The protein below binds the small molecule below.
Small molecule (SMILES): CSCC[C@H](NC(=O)[C@H](CC(C)C)NC(=O)[C@H](CCCCN(C)C)NC(=O)[C@H](CCC/C=N/C(C)=O)NC(=O)[C@H](CC1=NC=NC1)NC(=O)[C@H](CCCN=C(N)N)NC(=O)[C@@H](N)CO)C(=O)N[C@H](C=O)Cc1ccccc1

Binding-site contacts:
Ligand atom CH1 contacts residue TYR19 of chain 1.B at 3.3 Å (hydrophobic).
Ligand atom NZ contacts residue ASP38 of chain 1.B at 2.9 Å (salt-bridge).
Ligand atom CD2 contacts residue TRP12 of chain 1.B at 3.9 Å (hydrophobic).
Ligand atom CG contacts residue TYR40 of chain 1.B at 4.0 Å (hydrophobic).
Ligand atom CH3 contacts residue ILE104 of chain 1.B at 4.0 Å (hydrophobic).
Ligand atom CG contacts residue ASP38 of chain 1.B at 3.5 Å.
Ligand atom CH3 contacts residue TYR17 of chain 1.B at 3.6 Å (hydrophobic).
Ligand atom CH2 contacts residue TRP12 of chain 1.B at 3.5 Å (hydrophobic).
Ligand atom OH contacts residue PHE70 of chain 1.B at 3.5 Å.
Ligand atom NE contacts residue GLU68 of chain 1.B at 3.6 Å.
Ligand atom CH1 contacts residue PHE36 of chain 1.B at 3.8 Å (hydrophobic).
Ligand atom CB contacts residue SER14 of chain 1.B at 3.8 Å.
Ligand atom CB contacts residue MET101 of chain 1.B at 3.5 Å (hydrophobic).
Ligand atom CD contacts residue ASP38 of chain 1.B at 3.2 Å.
Ligand atom CH contacts residue PHE70 of chain 1.B at 4.0 Å (hydrophobic).
Ligand atom OG contacts residue MET101 of chain 1.B at 3.4 Å.
Ligand atom CD2 contacts residue SER14 of chain 1.B at 3.9 Å.
Ligand atom CE contacts residue ASP38 of chain 1.B at 3.1 Å.
Ligand atom NZ contacts residue TYR19 of chain 1.B at 3.7 Å.
Ligand atom NH2 contacts residue TYR19 of chain 1.B at 4.0 Å.
Ligand atom CB contacts residue ASP38 of chain 1.B at 3.9 Å.
Ligand atom CA contacts residue TRP12 of chain 1.B at 3.5 Å (hydrophobic).
Ligand atom CD2 contacts residue GLU68 of chain 1.B at 4.0 Å.
Ligand atom CD contacts residue ASP38 of chain 1.B at 4.0 Å.
Ligand atom CH1 contacts residue ASP38 of chain 1.B at 3.1 Å.
Ligand atom CB contacts residue ASP38 of chain 1.B at 3.3 Å.
Ligand atom CZ contacts residue ASP38 of chain 1.B at 3.9 Å.
Ligand atom O contacts residue TRP12 of chain 1.B at 3.6 Å.
Ligand atom CH contacts residue TYR19 of chain 1.B at 3.9 Å (hydrophobic).
Ligand atom CH3 contacts residue TYR19 of chain 1.B at 4.0 Å (hydrophobic).
Ligand atom NH2 contacts residue LEU64 of chain 1.B at 3.1 Å.
Ligand atom CH2 contacts residue PHE36 of chain 1.B at 3.9 Å (hydrophobic).
Ligand atom CG contacts residue TRP12 of chain 1.B at 3.7 Å (hydrophobic).
Ligand atom CE contacts residue TRP12 of chain 1.B at 4.0 Å (hydrophobic).
Ligand atom OH contacts residue LEU64 of chain 1.B at 3.9 Å.
Ligand atom CH2 contacts residue TYR40 of chain 1.B at 3.5 Å (hydrophobic).
Ligand atom O contacts residue ASP38 of chain 1.B at 3.8 Å.
Ligand atom CH3 contacts residue PHE70 of chain 1.B at 3.9 Å (hydrophobic).
Ligand atom NZ contacts residue ASN15 of chain 1.B at 3.8 Å.
Ligand atom NH1 contacts residue ASP38 of chain 1.B at 2.8 Å (salt-bridge).

Sequence of chain 1.B:
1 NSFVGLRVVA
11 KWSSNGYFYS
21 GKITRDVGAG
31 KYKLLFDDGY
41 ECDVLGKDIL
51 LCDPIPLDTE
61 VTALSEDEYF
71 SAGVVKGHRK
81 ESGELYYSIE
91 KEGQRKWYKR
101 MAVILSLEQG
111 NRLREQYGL